Sequence of chain 1.A:
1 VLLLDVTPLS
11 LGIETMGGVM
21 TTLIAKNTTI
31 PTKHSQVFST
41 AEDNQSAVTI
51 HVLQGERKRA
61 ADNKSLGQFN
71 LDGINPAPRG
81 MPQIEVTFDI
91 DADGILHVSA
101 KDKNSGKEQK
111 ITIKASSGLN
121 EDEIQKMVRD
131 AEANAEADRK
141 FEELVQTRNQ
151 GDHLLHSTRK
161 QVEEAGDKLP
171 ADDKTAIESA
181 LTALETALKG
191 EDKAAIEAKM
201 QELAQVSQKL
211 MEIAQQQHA

Binding-site contacts:
Ligand atom O contacts residue GLN45 of chain 1.A at 3.0 Å (h-bond).
Ligand atom O contacts residue SER39 of chain 1.A at 3.1 Å (h-bond).
Ligand atom CZ contacts residue GLY80 of chain 1.A at 3.9 Å.
Ligand atom O contacts residue PHE38 of chain 1.A at 3.5 Å.
Ligand atom CD2 contacts residue ALA41 of chain 1.A at 3.7 Å (hydrophobic).
Ligand atom CE1 contacts residue GLY80 of chain 1.A at 3.5 Å.
Ligand atom CB contacts residue PHE38 of chain 1.A at 3.8 Å (hydrophobic).
Ligand atom CA contacts residue ALA47 of chain 1.A at 3.4 Å (hydrophobic).
Ligand atom CE1 contacts residue THR40 of chain 1.A at 3.8 Å.
Ligand atom CG2 contacts residue VAL48 of chain 1.A at 3.8 Å (hydrophobic).
Ligand atom O contacts residue MET16 of chain 1.A at 2.9 Å (h-bond).
Ligand atom CA contacts residue GLN45 of chain 1.A at 3.5 Å.
Ligand atom CD contacts residue ALA47 of chain 1.A at 3.5 Å (hydrophobic).
Ligand atom CG contacts residue ASN70 of chain 1.A at 3.5 Å.
Ligand atom CB contacts residue GLN45 of chain 1.A at 3.8 Å.
Ligand atom C contacts residue SER39 of chain 1.A at 3.6 Å.
Ligand atom C contacts residue THR49 of chain 1.A at 3.9 Å.
Ligand atom CD1 contacts residue PHE38 of chain 1.A at 3.2 Å (hydrophobic).
Ligand atom O contacts residue GLN45 of chain 1.A at 3.7 Å.
Ligand atom CG2 contacts residue THR49 of chain 1.A at 3.1 Å.
Ligand atom CB contacts residue ALA41 of chain 1.A at 3.8 Å (hydrophobic).
Ligand atom CA contacts residue THR49 of chain 1.A at 3.8 Å.
Ligand atom OH contacts residue GLY80 of chain 1.A at 3.8 Å.
Ligand atom CD1 contacts residue THR40 of chain 1.A at 3.5 Å.
Ligand atom N contacts residue GLN45 of chain 1.A at 3.2 Å (h-bond).
Ligand atom O contacts residue VAL48 of chain 1.A at 3.7 Å.
Ligand atom N contacts residue SER39 of chain 1.A at 3.0 Å (h-bond).
Ligand atom CB contacts residue ALA47 of chain 1.A at 3.7 Å (hydrophobic).
Ligand atom CB contacts residue GLN150 of chain 2.A at 3.5 Å.
Ligand atom CG contacts residue THR40 of chain 1.A at 3.4 Å.
Ligand atom O contacts residue THR49 of chain 1.A at 3.2 Å (h-bond).
Ligand atom CA contacts residue SER39 of chain 1.A at 3.3 Å.
Ligand atom CG1 contacts residue THR15 of chain 1.A at 3.3 Å.
Ligand atom CD2 contacts residue THR40 of chain 1.A at 3.7 Å.
Ligand atom CG contacts residue ALA47 of chain 1.A at 3.7 Å (hydrophobic).
Ligand atom C contacts residue GLN45 of chain 1.A at 3.3 Å.
Ligand atom N contacts residue GLN150 of chain 2.A at 3.7 Å.
Ligand atom CB contacts residue ASN70 of chain 1.A at 3.6 Å.
Ligand atom O contacts residue ALA41 of chain 1.A at 3.4 Å (h-bond).
Ligand atom O contacts residue THR15 of chain 1.A at 3.4 Å.

The small molecule below binds the protein below.
Small molecule (SMILES): CC[C@H](C)[C@H](NC(=O)[C@H](Cc1ccc(O)cc1)NC(=O)[C@@H](NC(=O)[C@@H]1CCCN1)C(C)C)C(=O)N1CCC[C@H]1C(=O)N1CCC[C@H]1C(=O)N1CCC[C@H]1C(N)=O

Sequence of chain 2.A:
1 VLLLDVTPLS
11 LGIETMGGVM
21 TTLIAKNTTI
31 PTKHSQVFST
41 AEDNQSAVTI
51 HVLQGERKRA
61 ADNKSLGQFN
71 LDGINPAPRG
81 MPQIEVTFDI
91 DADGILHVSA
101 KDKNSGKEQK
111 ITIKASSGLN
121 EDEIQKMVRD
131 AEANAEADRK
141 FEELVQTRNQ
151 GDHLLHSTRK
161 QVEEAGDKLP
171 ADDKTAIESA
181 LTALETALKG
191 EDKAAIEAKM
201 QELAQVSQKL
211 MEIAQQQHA